Sequence of chain 46.A:
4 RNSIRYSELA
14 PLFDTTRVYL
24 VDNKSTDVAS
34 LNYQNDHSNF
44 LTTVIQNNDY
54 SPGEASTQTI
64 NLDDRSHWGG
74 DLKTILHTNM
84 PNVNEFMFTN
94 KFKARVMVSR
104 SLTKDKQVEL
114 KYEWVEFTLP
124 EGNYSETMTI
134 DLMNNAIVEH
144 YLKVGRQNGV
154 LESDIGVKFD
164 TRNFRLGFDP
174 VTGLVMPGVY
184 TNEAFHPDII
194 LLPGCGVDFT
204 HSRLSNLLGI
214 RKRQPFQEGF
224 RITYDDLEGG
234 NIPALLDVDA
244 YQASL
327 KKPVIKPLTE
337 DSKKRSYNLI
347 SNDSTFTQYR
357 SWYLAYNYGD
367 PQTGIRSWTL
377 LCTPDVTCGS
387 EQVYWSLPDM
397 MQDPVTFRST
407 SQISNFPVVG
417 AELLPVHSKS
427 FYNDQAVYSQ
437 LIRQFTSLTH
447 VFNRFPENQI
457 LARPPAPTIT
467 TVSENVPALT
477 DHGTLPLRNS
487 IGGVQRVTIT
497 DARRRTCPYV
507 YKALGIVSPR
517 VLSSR

This small molecule binds to this protein.
Small molecule (SMILES): CCCCCCCCCCCC[N+](C)(C)CCCS(=O)(=O)O

Binding-site contacts:
Ligand atom C5 contacts residue C151 of chain 46.D at 4.0 Å.
Ligand atom O3S contacts residue TRP374 of chain 46.A at 3.3 Å.
Ligand atom O1S contacts residue LYS215 of chain 46.A at 2.7 Å (salt-bridge).
Ligand atom C12 contacts residue C151 of chain 46.D at 3.4 Å.
Ligand atom C13 contacts residue C151 of chain 46.D at 4.5 Å.
Ligand atom O1S contacts residue GLY222 of chain 46.A at 2.3 Å (h-bond).
Ligand atom C11 contacts residue C151 of chain 46.D at 3.5 Å.
Ligand atom O1S contacts residue PHE223 of chain 46.A at 4.5 Å.
Ligand atom C16 contacts residue ASP229 of chain 46.A at 4.3 Å.
Ligand atom S1 contacts residue LYS215 of chain 46.A at 4.1 Å.
Ligand atom C6 contacts residue C151 of chain 46.D at 4.2 Å.
Ligand atom C3 contacts residue TRP374 of chain 46.A at 4.3 Å (hydrophobic).
Ligand atom S1 contacts residue GLY222 of chain 46.A at 3.0 Å (h-bond).
Ligand atom S1 contacts residue ARG224 of chain 46.A at 4.3 Å.
Ligand atom O2S contacts residue ARG224 of chain 46.A at 4.5 Å.
Ligand atom C7 contacts residue C151 of chain 46.D at 3.4 Å.
Ligand atom O3S contacts residue ARG224 of chain 46.A at 2.9 Å (salt-bridge).
Ligand atom C8 contacts residue C151 of chain 46.D at 3.7 Å.
Ligand atom C10 contacts residue C151 of chain 46.D at 3.4 Å.
Ligand atom C1 contacts residue TRP374 of chain 46.A at 3.6 Å (hydrophobic).
Ligand atom S1 contacts residue TRP374 of chain 46.A at 4.0 Å.
Ligand atom C2 contacts residue TRP374 of chain 46.A at 4.1 Å (hydrophobic).
Ligand atom O1S contacts residue TRP374 of chain 46.A at 4.3 Å.
Ligand atom C9 contacts residue C151 of chain 46.D at 3.4 Å.
Ligand atom O3S contacts residue GLY222 of chain 46.A at 2.9 Å (h-bond).
Ligand atom O2S contacts residue GLY222 of chain 46.A at 3.3 Å (h-bond).
Ligand atom O3S contacts residue PHE223 of chain 46.A at 3.9 Å.